This small molecule binds to this protein.
Small molecule (SMILES): CC(C)=CCOP(=O)(O)O

Binding-site contacts:
Ligand atom CAB contacts residue TRP200 of chain 2.A at 3.8 Å (hydrophobic).
Ligand atom CAA contacts residue ALA89 of chain 7.A at 3.8 Å (hydrophobic).
Ligand atom OAD contacts residue SER90 of chain 7.A at 3.6 Å (h-bond).
Ligand atom OAE contacts residue GLU140 of chain 4.A at 2.4 Å (salt-bridge).
Ligand atom PAJ contacts residue SER90 of chain 7.A at 3.7 Å.
Ligand atom OAH contacts residue SER90 of chain 7.A at 2.8 Å (h-bond).
Ligand atom OAD contacts residue GLU140 of chain 4.A at 3.8 Å.
Ligand atom CAF contacts residue ARG122 of chain 7.A at 3.6 Å.
Ligand atom CAG contacts residue SER90 of chain 7.A at 3.8 Å.
Ligand atom CAF contacts residue FMN1 of chain 2.C at 3.4 Å.
Ligand atom OAC contacts residue ARG139 of chain 4.A at 3.2 Å (salt-bridge).
Ligand atom PAJ contacts residue ARG122 of chain 7.A at 3.8 Å.
Ligand atom CAA contacts residue FMN1 of chain 2.C at 3.6 Å.
Ligand atom OAH contacts residue ARG122 of chain 7.A at 3.4 Å (salt-bridge).
Ligand atom CAB contacts residue TYR169 of chain 2.A at 3.7 Å (hydrophobic).
Ligand atom OAH contacts residue TYR169 of chain 2.A at 3.8 Å.
Ligand atom PAJ contacts residue ARG185 of chain 2.A at 3.6 Å.
Ligand atom PAJ contacts residue LYS129 of chain 7.A at 3.7 Å.
Ligand atom PAJ contacts residue GLU140 of chain 4.A at 3.5 Å.
Ligand atom OAD contacts residue LYS129 of chain 7.A at 2.7 Å (salt-bridge).
Ligand atom CAI contacts residue FMN1 of chain 2.C at 3.6 Å.
Ligand atom CAF contacts residue SER90 of chain 7.A at 3.7 Å.
Ligand atom OAC contacts residue ARG185 of chain 2.A at 3.1 Å (salt-bridge).
Ligand atom OAD contacts residue GLY91 of chain 7.A at 2.8 Å (h-bond).
Ligand atom OAD contacts residue ARG185 of chain 2.A at 2.7 Å (salt-bridge).
Ligand atom CAG contacts residue TYR169 of chain 2.A at 3.6 Å (hydrophobic).
Ligand atom OAH contacts residue GLY91 of chain 7.A at 3.9 Å.
Ligand atom CAI contacts residue SER90 of chain 7.A at 3.6 Å.
Ligand atom PAJ contacts residue TYR169 of chain 2.A at 3.8 Å.
Ligand atom CAG contacts residue FMN1 of chain 2.C at 3.4 Å.
Ligand atom OAE contacts residue ARG122 of chain 7.A at 2.9 Å (salt-bridge).
Ligand atom OAE contacts residue ARG139 of chain 4.A at 3.7 Å.
Ligand atom CAA contacts residue TRP84 of chain 7.A at 3.4 Å (hydrophobic).
Ligand atom OAC contacts residue TYR169 of chain 2.A at 3.0 Å (h-bond).
Ligand atom OAC contacts residue GLU140 of chain 4.A at 3.8 Å.
Ligand atom OAE contacts residue LYS129 of chain 7.A at 3.8 Å.
Ligand atom CAG contacts residue ARG122 of chain 7.A at 3.7 Å.
Ligand atom CAF contacts residue ALA89 of chain 7.A at 3.5 Å (hydrophobic).
Ligand atom CAB contacts residue FMN1 of chain 2.C at 3.7 Å.
Ligand atom CAA contacts residue TRP200 of chain 2.A at 3.7 Å (hydrophobic).

Sequence of chain 7.A:
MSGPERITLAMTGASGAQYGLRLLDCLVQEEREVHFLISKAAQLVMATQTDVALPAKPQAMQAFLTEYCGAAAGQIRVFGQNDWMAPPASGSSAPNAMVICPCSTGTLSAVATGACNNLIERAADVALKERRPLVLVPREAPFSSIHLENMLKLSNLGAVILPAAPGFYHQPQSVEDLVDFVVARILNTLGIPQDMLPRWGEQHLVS

Sequence of chain 4.A:
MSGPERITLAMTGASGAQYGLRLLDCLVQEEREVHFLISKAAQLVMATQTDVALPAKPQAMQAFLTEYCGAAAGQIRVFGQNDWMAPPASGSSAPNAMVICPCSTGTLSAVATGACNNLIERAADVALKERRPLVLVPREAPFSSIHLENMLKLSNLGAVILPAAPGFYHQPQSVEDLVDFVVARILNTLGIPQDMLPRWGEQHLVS

Sequence of chain 2.A:
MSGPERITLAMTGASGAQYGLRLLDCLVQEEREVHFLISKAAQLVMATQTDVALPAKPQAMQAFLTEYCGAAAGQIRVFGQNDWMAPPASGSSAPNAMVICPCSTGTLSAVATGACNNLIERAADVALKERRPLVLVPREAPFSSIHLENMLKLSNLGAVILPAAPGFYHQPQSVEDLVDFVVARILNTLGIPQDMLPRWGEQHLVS